Binding-site contacts:
Ligand atom O5' contacts residue ARG700 of chain 1.B at 3.2 Å (salt-bridge).
Ligand atom N6 contacts residue TYR423 of chain 1.F at 3.2 Å (h-bond).
Ligand atom PA contacts residue ARG700 of chain 1.B at 3.3 Å.
Ligand atom O3A contacts residue ALA465 of chain 1.F at 3.1 Å (h-bond).
Ligand atom O1A contacts residue GLN492 of chain 1.B at 3.4 Å (h-bond).
Ligand atom O2B contacts residue MG1 of chain 1.BA at 2.2 Å.
Ligand atom O2' contacts residue GLU703 of chain 1.B at 3.3 Å (salt-bridge).
Ligand atom O1B contacts residue ALA465 of chain 1.F at 3.1 Å (h-bond).
Ligand atom S1G contacts residue LYS466 of chain 1.F at 2.7 Å (salt-bridge).
Ligand atom O2A contacts residue GLN468 of chain 1.F at 3.3 Å.
Ligand atom O2B contacts residue SER467 of chain 1.F at 2.9 Å (h-bond).
Ligand atom N6 contacts residue LEU612 of chain 1.F at 3.4 Å.
Ligand atom O3' contacts residue GLU703 of chain 1.B at 2.5 Å (salt-bridge).
Ligand atom O3' contacts residue GLU491 of chain 1.B at 3.6 Å (salt-bridge).
Ligand atom O1A contacts residue GLU491 of chain 1.B at 3.2 Å.
Ligand atom PG contacts residue MG1 of chain 1.BA at 3.4 Å.
Ligand atom C6 contacts residue LEU612 of chain 1.F at 3.4 Å (hydrophobic).
Ligand atom C8 contacts residue ALA465 of chain 1.F at 3.5 Å (hydrophobic).
Ligand atom O2G contacts residue MG1 of chain 1.BA at 2.1 Å.
Ligand atom O2B contacts residue LYS466 of chain 1.F at 3.6 Å.
Ligand atom O2A contacts residue ALA465 of chain 1.F at 3.3 Å.
Ligand atom C1' contacts residue GLU703 of chain 1.B at 3.5 Å.
Ligand atom O3B contacts residue ARG700 of chain 1.B at 3.1 Å (salt-bridge).
Ligand atom S1G contacts residue ASN568 of chain 1.F at 3.0 Å (h-bond).
Ligand atom O1A contacts residue ARG700 of chain 1.B at 2.7 Å (salt-bridge).
Ligand atom O1B contacts residue LYS466 of chain 1.F at 3.0 Å (salt-bridge).
Ligand atom O1B contacts residue VAL464 of chain 1.F at 3.2 Å (h-bond).
Ligand atom N1 contacts residue TYR423 of chain 1.F at 3.0 Å (h-bond).
Ligand atom O3A contacts residue ARG700 of chain 1.B at 3.5 Å (salt-bridge).
Ligand atom N1 contacts residue ILE422 of chain 1.F at 3.5 Å.
Ligand atom PB contacts residue MG1 of chain 1.BA at 3.5 Å.
Ligand atom O3G contacts residue PRO462 of chain 1.F at 3.3 Å.
Ligand atom C8 contacts residue GLY463 of chain 1.F at 3.1 Å.
Ligand atom O1A contacts residue MG1 of chain 1.BA at 2.6 Å.
Ligand atom N7 contacts residue ALA465 of chain 1.F at 3.5 Å.
Ligand atom O3B contacts residue GLY463 of chain 1.F at 2.9 Å (h-bond).
Ligand atom O2G contacts residue ARG542 of chain 1.B at 3.0 Å (salt-bridge).
Ligand atom N7 contacts residue GLY463 of chain 1.F at 3.4 Å (h-bond).
Ligand atom O3G contacts residue ARG542 of chain 1.B at 2.8 Å (salt-bridge).
Ligand atom C2 contacts residue GLU421 of chain 1.F at 3.5 Å.

Sequence of chain 1.B:
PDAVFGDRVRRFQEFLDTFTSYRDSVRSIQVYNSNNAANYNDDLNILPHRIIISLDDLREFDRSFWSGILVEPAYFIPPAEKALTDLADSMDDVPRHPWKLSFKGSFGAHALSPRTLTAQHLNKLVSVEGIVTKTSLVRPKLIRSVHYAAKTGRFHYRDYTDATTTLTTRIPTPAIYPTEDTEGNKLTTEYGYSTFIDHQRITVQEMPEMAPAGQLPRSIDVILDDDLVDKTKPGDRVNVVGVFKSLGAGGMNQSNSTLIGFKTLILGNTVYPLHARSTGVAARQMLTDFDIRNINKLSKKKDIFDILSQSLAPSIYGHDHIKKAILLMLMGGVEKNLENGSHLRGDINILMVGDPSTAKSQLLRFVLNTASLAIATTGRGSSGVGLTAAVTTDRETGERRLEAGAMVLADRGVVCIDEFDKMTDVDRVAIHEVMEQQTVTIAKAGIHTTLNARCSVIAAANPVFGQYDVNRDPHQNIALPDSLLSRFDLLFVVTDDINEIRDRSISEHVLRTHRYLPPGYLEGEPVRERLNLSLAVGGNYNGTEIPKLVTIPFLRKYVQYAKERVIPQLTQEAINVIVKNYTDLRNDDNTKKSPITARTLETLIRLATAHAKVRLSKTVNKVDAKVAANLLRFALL

Sequence of chain 1.F:
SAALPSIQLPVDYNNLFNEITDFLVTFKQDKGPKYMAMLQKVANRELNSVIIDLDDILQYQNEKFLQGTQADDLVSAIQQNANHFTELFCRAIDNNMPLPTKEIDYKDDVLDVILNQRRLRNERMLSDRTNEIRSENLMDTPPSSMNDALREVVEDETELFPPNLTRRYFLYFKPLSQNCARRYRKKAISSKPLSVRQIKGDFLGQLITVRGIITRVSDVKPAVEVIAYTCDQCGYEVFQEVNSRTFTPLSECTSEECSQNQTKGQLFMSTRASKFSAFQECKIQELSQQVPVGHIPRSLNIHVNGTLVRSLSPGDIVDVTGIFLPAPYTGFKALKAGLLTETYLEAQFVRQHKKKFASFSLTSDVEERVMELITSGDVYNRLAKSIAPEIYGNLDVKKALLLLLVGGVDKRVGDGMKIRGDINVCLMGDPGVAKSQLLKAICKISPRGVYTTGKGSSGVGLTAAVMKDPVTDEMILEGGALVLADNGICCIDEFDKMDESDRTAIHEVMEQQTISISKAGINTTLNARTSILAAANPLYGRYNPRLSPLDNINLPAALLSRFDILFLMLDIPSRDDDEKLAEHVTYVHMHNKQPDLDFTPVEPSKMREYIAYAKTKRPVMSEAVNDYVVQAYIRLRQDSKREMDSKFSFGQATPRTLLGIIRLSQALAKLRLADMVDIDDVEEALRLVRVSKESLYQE

A protein and the small-molecule ligand that binds it are described below.
Small molecule (SMILES): Nc1ncnc2c1ncn2[C@@H]1O[C@H](COP(=O)(O)OP(=O)(O)OP(O)(O)=S)[C@@H](O)[C@H]1O